Binding-site contacts:
Ligand atom C3 contacts residue ASP207 of chain 1.B at 3.3 Å.
Ligand atom N3 contacts residue TRP302 of chain 1.B at 3.3 Å.
Ligand atom C8 contacts residue ASN72 of chain 1.B at 3.7 Å.
Ligand atom C12 contacts residue ASP298 of chain 1.B at 3.3 Å.
Ligand atom C10 contacts residue TRP302 of chain 1.B at 3.1 Å (hydrophobic).
Ligand atom C11 contacts residue TRP302 of chain 1.B at 3.6 Å (hydrophobic).
Ligand atom C7 contacts residue TRP302 of chain 1.B at 3.5 Å (hydrophobic).
Ligand atom C4' contacts residue ASP231 of chain 1.B at 3.6 Å.
Ligand atom O3' contacts residue TYR232 of chain 1.B at 3.5 Å.
Ligand atom N4 contacts residue PHE229 of chain 1.B at 3.5 Å.
Ligand atom O2' contacts residue LYS199 of chain 1.B at 2.6 Å (salt-bridge).
Ligand atom N5 contacts residue PHE229 of chain 1.B at 2.9 Å (h-bond).
Ligand atom O1 contacts residue TRP94 of chain 1.B at 3.6 Å.
Ligand atom C3 contacts residue TRP48 of chain 1.B at 3.7 Å (hydrophobic).
Ligand atom O5' contacts residue TYR93 of chain 1.B at 3.5 Å.
Ligand atom N4 contacts residue TRP302 of chain 1.B at 3.6 Å.
Ligand atom N3 contacts residue ASP231 of chain 1.B at 3.4 Å (salt-bridge).
Ligand atom C4 contacts residue TRP299 of chain 1.B at 3.6 Å (hydrophobic).
Ligand atom N5 contacts residue ASP298 of chain 1.B at 2.8 Å (salt-bridge).
Ligand atom O3' contacts residue LYS199 of chain 1.B at 2.8 Å (salt-bridge).
Ligand atom O3' contacts residue ASP231 of chain 1.B at 3.7 Å.
Ligand atom C1' contacts residue ASP231 of chain 1.B at 3.7 Å.
Ligand atom N5 contacts residue ASP231 of chain 1.B at 3.5 Å (salt-bridge).
Ligand atom N2 contacts residue TRP302 of chain 1.B at 3.3 Å (h-bond).
Ligand atom O4' contacts residue TRP302 of chain 1.B at 3.0 Å (h-bond).
Ligand atom C6 contacts residue TYR93 of chain 1.B at 3.6 Å (hydrophobic).
Ligand atom C12 contacts residue TRP302 of chain 1.B at 3.4 Å (hydrophobic).
Ligand atom O3 contacts residue TRP299 of chain 1.B at 3.4 Å.
Ligand atom C5' contacts residue TYR232 of chain 1.B at 3.3 Å (hydrophobic).
Ligand atom O2' contacts residue ASN72 of chain 1.B at 2.8 Å (h-bond).
Ligand atom N4 contacts residue ASP298 of chain 1.B at 2.7 Å (salt-bridge).
Ligand atom C2' contacts residue LYS199 of chain 1.B at 3.6 Å.
Ligand atom O5' contacts residue PHE75 of chain 1.B at 3.6 Å.
Ligand atom C9 contacts residue TRP302 of chain 1.B at 3.4 Å (hydrophobic).
Ligand atom C2' contacts residue ASN72 of chain 1.B at 3.1 Å.
Ligand atom C5 contacts residue TRP48 of chain 1.B at 3.6 Å (hydrophobic).
Ligand atom O4' contacts residue ASP231 of chain 1.B at 3.0 Å (salt-bridge).
Ligand atom N5 contacts residue VAL234 of chain 1.B at 3.4 Å.
Ligand atom C5 contacts residue TRP299 of chain 1.B at 3.5 Å (hydrophobic).
Ligand atom C8 contacts residue TRP302 of chain 1.B at 3.6 Å (hydrophobic).

The small molecule below binds the protein below.
Small molecule (SMILES): Nc1nc2c(c(CN[C@H]3C=C[C@H](O)[C@@H]3O)cn2[C@@H]2O[C@H](CO)[C@@H](O)[C@H]2O)c(=O)[nH]1

Sequence of chain 1.B:
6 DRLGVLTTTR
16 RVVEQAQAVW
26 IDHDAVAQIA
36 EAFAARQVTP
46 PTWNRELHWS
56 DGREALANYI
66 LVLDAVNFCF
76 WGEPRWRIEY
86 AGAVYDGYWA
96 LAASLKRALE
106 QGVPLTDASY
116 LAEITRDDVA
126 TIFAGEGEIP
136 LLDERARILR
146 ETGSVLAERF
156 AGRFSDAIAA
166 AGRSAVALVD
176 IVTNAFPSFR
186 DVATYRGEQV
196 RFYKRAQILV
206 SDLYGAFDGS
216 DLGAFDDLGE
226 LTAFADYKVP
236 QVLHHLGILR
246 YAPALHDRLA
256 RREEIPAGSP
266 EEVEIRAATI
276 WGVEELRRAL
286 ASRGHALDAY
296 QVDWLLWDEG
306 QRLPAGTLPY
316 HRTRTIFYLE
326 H